Sequence of chain 1.J:
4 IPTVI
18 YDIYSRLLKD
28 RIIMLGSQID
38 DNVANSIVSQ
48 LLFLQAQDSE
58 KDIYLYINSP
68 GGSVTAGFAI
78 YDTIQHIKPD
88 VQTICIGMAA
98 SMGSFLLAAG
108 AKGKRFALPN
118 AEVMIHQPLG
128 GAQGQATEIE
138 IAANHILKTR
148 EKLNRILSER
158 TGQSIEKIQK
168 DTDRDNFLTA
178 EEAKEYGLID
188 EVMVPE

Binding-site contacts:
Ligand atom C26 contacts residue TYR61 of chain 1.K at 3.6 Å (hydrophobic).
Ligand atom F42 contacts residue ARG23 of chain 1.K at 3.5 Å.
Ligand atom C36 contacts residue ASP27 of chain 1.K at 3.0 Å.
Ligand atom C29 contacts residue TYR63 of chain 1.K at 3.8 Å (hydrophobic).
Ligand atom F42 contacts residue LEU24 of chain 1.K at 3.6 Å.
Ligand atom C29 contacts residue ILE29 of chain 1.K at 3.8 Å (hydrophobic).
Ligand atom F41 contacts residue ASP27 of chain 1.K at 3.5 Å.
Ligand atom C28 contacts residue ILE91 of chain 1.K at 3.5 Å (hydrophobic).
Ligand atom C26 contacts residue GLN89 of chain 1.K at 3.8 Å.
Ligand atom C51 contacts residue LEU49 of chain 1.J at 3.7 Å (hydrophobic).
Ligand atom C22 contacts residue ILE91 of chain 1.K at 3.6 Å (hydrophobic).
Ligand atom C38 contacts residue ASP27 of chain 1.K at 3.5 Å.
Ligand atom F41 contacts residue ARG23 of chain 1.K at 3.3 Å.
Ligand atom C28 contacts residue LEU62 of chain 1.K at 3.8 Å (hydrophobic).
Ligand atom C26 contacts residue ILE91 of chain 1.K at 3.6 Å (hydrophobic).
Ligand atom C36 contacts residue ILE29 of chain 1.K at 3.8 Å (hydrophobic).
Ligand atom C25 contacts residue ILE91 of chain 1.K at 3.8 Å (hydrophobic).
Ligand atom C27 contacts residue TYR61 of chain 1.K at 3.6 Å (hydrophobic).
Ligand atom F40 contacts residue PHE50 of chain 1.J at 3.5 Å.
Ligand atom C25 contacts residue THR90 of chain 1.K at 3.7 Å.
Ligand atom C27 contacts residue ILE91 of chain 1.K at 3.2 Å (hydrophobic).
Ligand atom C28 contacts residue TYR63 of chain 1.K at 3.6 Å (hydrophobic).
Ligand atom C4 contacts residue TYR61 of chain 1.K at 3.7 Å (hydrophobic).
Ligand atom C37 contacts residue ALA53 of chain 1.J at 3.4 Å (hydrophobic).
Ligand atom F40 contacts residue LEU24 of chain 1.K at 3.5 Å.
Ligand atom C25 contacts residue TYR61 of chain 1.K at 3.8 Å (hydrophobic).
Ligand atom C24 contacts residue PHE113 of chain 1.K at 3.8 Å (hydrophobic).
Ligand atom C25 contacts residue GLN89 of chain 1.K at 3.5 Å.
Ligand atom O32 contacts residue HIS83 of chain 1.J at 3.4 Å (h-bond).
Ligand atom C26 contacts residue LEU62 of chain 1.K at 3.8 Å (hydrophobic).
Ligand atom C26 contacts residue THR90 of chain 1.K at 3.9 Å.
Ligand atom C28 contacts residue TYR61 of chain 1.K at 3.6 Å (hydrophobic).
Ligand atom C46 contacts residue GLN52 of chain 1.J at 3.8 Å.
Ligand atom C5 contacts residue TYR61 of chain 1.K at 3.7 Å (hydrophobic).
Ligand atom C2 contacts residue ILE29 of chain 1.K at 3.9 Å (hydrophobic).
Ligand atom F42 contacts residue ASP27 of chain 1.K at 3.2 Å.
Ligand atom O32 contacts residue MET190 of chain 1.K at 3.7 Å.
Ligand atom C37 contacts residue ASP27 of chain 1.K at 3.0 Å.
Ligand atom F40 contacts residue LEU49 of chain 1.J at 3.6 Å.
Ligand atom C35 contacts residue ASP27 of chain 1.K at 3.4 Å.

The small molecule below binds the protein below.
Small molecule (SMILES): CC[C@@H](C)[C@H]1C(=O)N([C@@H](C)c2cccc3ccccc23)C[C@@H]2N(C(=O)NCCCC(F)(F)F)CCC(=O)N12

Sequence of chain 1.K:
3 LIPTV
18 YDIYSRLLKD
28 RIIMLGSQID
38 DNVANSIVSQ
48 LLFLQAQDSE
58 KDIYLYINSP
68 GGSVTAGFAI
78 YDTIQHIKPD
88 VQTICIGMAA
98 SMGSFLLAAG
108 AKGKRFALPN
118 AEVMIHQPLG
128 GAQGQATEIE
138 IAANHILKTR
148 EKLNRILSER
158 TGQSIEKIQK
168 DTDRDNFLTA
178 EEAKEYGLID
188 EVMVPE